Sequence of chain 6.A:
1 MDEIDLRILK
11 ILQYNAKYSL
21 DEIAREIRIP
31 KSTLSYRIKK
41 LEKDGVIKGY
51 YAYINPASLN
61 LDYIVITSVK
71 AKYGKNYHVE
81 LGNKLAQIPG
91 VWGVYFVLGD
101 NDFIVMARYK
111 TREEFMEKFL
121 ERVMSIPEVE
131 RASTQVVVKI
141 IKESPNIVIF

Binding-site contacts:
Ligand atom OE1 contacts residue LYS31 of chain 6.A at 3.1 Å.
Ligand atom CD contacts residue ILE29 of chain 6.A at 4.4 Å (hydrophobic).
Ligand atom CD contacts residue LYS31 of chain 6.A at 3.1 Å.
Ligand atom C contacts residue SER32 of chain 6.A at 3.8 Å.
Ligand atom CB contacts residue PRO30 of chain 6.A at 4.0 Å (hydrophobic).
Ligand atom NE2 contacts residue LYS31 of chain 6.A at 3.0 Å (salt-bridge).
Ligand atom CB contacts residue LYS31 of chain 6.A at 3.8 Å.
Ligand atom NE2 contacts residue PRO30 of chain 6.A at 3.2 Å.
Ligand atom O contacts residue SER32 of chain 6.A at 4.1 Å.
Ligand atom O contacts residue LYS31 of chain 6.A at 4.1 Å.
Ligand atom OE1 contacts residue ALA24 of chain 6.A at 4.0 Å.
Ligand atom NE2 contacts residue ILE29 of chain 6.A at 3.5 Å (h-bond).
Ligand atom CD contacts residue PRO30 of chain 6.A at 4.0 Å (hydrophobic).
Ligand atom OXT contacts residue SER32 of chain 6.A at 2.7 Å (h-bond).
Ligand atom CG contacts residue LYS31 of chain 6.A at 3.5 Å.
Ligand atom OE1 contacts residue ASP21 of chain 6.A at 4.5 Å.
Ligand atom C contacts residue LYS31 of chain 6.A at 4.5 Å.

A small-molecule ligand and the protein it binds are described below.
Small molecule (SMILES): NC(=O)CC[C@H](N)C(=O)O